A small-molecule ligand and the protein it binds are described below.
Small molecule (SMILES): CC(=O)N[C@@H]1[C@@H](O)[C@H](O)[C@@H](CO)O[C@H]1O

Sequence of chain 1.C:
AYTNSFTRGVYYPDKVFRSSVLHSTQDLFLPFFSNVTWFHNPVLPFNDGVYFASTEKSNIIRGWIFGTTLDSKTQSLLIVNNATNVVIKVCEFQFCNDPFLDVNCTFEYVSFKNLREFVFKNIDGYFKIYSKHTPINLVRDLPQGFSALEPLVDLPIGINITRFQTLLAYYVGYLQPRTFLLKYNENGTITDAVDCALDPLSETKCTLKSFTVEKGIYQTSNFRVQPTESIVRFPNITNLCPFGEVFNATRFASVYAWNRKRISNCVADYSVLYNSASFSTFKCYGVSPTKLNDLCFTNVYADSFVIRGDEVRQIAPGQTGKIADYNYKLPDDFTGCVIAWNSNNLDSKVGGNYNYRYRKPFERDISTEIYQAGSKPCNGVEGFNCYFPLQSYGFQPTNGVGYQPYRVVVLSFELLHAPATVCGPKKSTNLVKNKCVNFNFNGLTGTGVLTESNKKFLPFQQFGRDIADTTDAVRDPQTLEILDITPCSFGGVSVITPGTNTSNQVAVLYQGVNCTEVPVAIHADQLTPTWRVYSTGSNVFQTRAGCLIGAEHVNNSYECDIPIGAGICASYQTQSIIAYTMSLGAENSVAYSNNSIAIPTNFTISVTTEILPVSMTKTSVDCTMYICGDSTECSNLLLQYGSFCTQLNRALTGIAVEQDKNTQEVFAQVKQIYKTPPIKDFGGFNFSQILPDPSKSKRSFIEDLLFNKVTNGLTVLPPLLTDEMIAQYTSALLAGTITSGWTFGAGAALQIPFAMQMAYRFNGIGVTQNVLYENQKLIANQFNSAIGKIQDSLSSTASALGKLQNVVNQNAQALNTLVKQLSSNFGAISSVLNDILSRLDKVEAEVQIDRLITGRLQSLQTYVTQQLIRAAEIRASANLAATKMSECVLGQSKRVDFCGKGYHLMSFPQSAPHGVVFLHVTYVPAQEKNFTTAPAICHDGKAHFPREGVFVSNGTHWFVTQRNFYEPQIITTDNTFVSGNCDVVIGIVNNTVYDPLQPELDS

Binding-site contacts:
Ligand atom C1 contacts residue ASN232 of chain 1.C at 1.4 Å.
Ligand atom C7 contacts residue GLY230 of chain 1.C at 3.3 Å.
Ligand atom C8 contacts residue ILE229 of chain 1.C at 4.3 Å (hydrophobic).
Ligand atom C8 contacts residue ILE231 of chain 1.C at 4.0 Å (hydrophobic).
Ligand atom C4 contacts residue ASN232 of chain 1.C at 4.2 Å.
Ligand atom C7 contacts residue ASN232 of chain 1.C at 3.3 Å.
Ligand atom C8 contacts residue GLY230 of chain 1.C at 3.2 Å.
Ligand atom C3 contacts residue ASN232 of chain 1.C at 3.8 Å.
Ligand atom C1 contacts residue GLY230 of chain 1.C at 4.5 Å.
Ligand atom C7 contacts residue ILE231 of chain 1.C at 4.2 Å (hydrophobic).
Ligand atom O7 contacts residue ILE231 of chain 1.C at 4.2 Å.
Ligand atom C5 contacts residue ASN232 of chain 1.C at 3.7 Å.
Ligand atom N2 contacts residue GLY230 of chain 1.C at 3.4 Å (h-bond).
Ligand atom O7 contacts residue ASN232 of chain 1.C at 3.0 Å (h-bond).
Ligand atom C2 contacts residue ASN232 of chain 1.C at 2.5 Å.
Ligand atom N2 contacts residue ASN232 of chain 1.C at 3.0 Å (h-bond).
Ligand atom O7 contacts residue GLY230 of chain 1.C at 4.0 Å.
Ligand atom O5 contacts residue ASN232 of chain 1.C at 2.3 Å (h-bond).